Binding-site contacts:
Ligand atom O5 contacts residue ASN67 of chain 53.A at 2.4 Å (h-bond).
Ligand atom C7 contacts residue ASN67 of chain 53.A at 3.2 Å.
Ligand atom C7 contacts residue MET118 of chain 53.A at 4.0 Å (hydrophobic).
Ligand atom N2 contacts residue ASN67 of chain 53.A at 2.9 Å (h-bond).
Ligand atom C4 contacts residue ASN67 of chain 53.A at 4.2 Å.
Ligand atom C8 contacts residue PHE90 of chain 53.A at 4.0 Å (hydrophobic).
Ligand atom C8 contacts residue ASN67 of chain 53.A at 4.0 Å.
Ligand atom O7 contacts residue MET118 of chain 53.A at 3.5 Å.
Ligand atom C1 contacts residue ASN67 of chain 53.A at 1.4 Å.
Ligand atom C5 contacts residue ASN67 of chain 53.A at 3.7 Å.
Ligand atom C2 contacts residue ASN67 of chain 53.A at 2.5 Å.
Ligand atom C8 contacts residue MET118 of chain 53.A at 3.8 Å (hydrophobic).
Ligand atom O7 contacts residue ASN67 of chain 53.A at 3.0 Å (h-bond).
Ligand atom C3 contacts residue ASN67 of chain 53.A at 3.8 Å.

Sequence of chain 53.A:
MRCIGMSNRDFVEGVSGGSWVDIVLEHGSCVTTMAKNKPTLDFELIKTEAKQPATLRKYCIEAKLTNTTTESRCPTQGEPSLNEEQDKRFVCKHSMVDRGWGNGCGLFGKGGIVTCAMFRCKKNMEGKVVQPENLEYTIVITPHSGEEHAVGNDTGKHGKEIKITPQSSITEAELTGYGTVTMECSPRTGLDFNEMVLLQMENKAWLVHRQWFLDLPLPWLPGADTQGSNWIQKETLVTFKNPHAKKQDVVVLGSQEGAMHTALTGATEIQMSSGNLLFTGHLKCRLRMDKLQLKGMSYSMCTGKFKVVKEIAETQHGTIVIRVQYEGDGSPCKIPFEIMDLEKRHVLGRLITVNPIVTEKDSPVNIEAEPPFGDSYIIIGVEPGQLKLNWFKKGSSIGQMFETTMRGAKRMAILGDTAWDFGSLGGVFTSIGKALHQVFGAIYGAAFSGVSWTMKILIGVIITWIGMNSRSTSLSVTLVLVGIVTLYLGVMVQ

A small-molecule ligand and the protein it binds are described below.
Small molecule (SMILES): CC(=O)N[C@@H]1[C@@H](O)[C@H](O)[C@@H](CO)O[C@H]1O